Sequence of chain 2.E:
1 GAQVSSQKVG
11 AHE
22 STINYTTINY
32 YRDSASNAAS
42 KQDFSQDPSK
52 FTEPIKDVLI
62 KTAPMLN

Binding-site contacts:
Ligand atom C contacts residue ALA2 of chain 2.E at 3.3 Å (hydrophobic).
Ligand atom CB contacts residue VAL4 of chain 2.E at 4.0 Å (hydrophobic).
Ligand atom OG1 contacts residue SER5 of chain 2.E at 2.9 Å (h-bond).
Ligand atom CA contacts residue VAL4 of chain 2.E at 3.7 Å (hydrophobic).
Ligand atom O contacts residue GLY1 of chain 2.E at 3.1 Å (h-bond).
Ligand atom O contacts residue MYR1 of chain 2.G at 3.6 Å.
Ligand atom CA contacts residue MYR1 of chain 2.G at 4.2 Å.
Ligand atom C contacts residue ALA2 of chain 2.E at 3.9 Å (hydrophobic).
Ligand atom N contacts residue VAL4 of chain 2.E at 4.1 Å.
Ligand atom C contacts residue VAL4 of chain 2.E at 4.1 Å (hydrophobic).
Ligand atom CG2 contacts residue GLN43 of chain 2.E at 3.8 Å.
Ligand atom CG2 contacts residue GLN3 of chain 2.E at 4.0 Å.
Ligand atom N contacts residue SER5 of chain 2.E at 4.2 Å.
Ligand atom OG1 contacts residue VAL4 of chain 2.E at 3.3 Å (h-bond).
Ligand atom C contacts residue SER6 of chain 2.E at 4.1 Å.
Ligand atom N contacts residue GLY1 of chain 2.E at 3.5 Å (h-bond).
Ligand atom O contacts residue ALA2 of chain 2.E at 3.0 Å (h-bond).
Ligand atom OG contacts residue VAL4 of chain 2.E at 3.7 Å.
Ligand atom OG1 contacts residue GLN3 of chain 2.E at 2.9 Å (h-bond).
Ligand atom O contacts residue SER6 of chain 2.E at 3.3 Å (h-bond).
Ligand atom O contacts residue VAL4 of chain 2.E at 2.7 Å (h-bond).
Ligand atom O contacts residue ALA2 of chain 2.E at 3.9 Å.
Ligand atom CB contacts residue ALA2 of chain 2.E at 4.0 Å (hydrophobic).
Ligand atom CB contacts residue VAL4 of chain 2.E at 4.0 Å (hydrophobic).
Ligand atom CA contacts residue GLY1 of chain 2.E at 3.6 Å.
Ligand atom N contacts residue VAL4 of chain 2.E at 2.8 Å (h-bond).
Ligand atom N contacts residue ALA2 of chain 2.E at 2.8 Å (h-bond).
Ligand atom C contacts residue SER5 of chain 2.E at 3.9 Å.
Ligand atom CB contacts residue GLN3 of chain 2.E at 3.2 Å.
Ligand atom O contacts residue SER5 of chain 2.E at 3.5 Å.
Ligand atom CB contacts residue GLN3 of chain 2.E at 4.0 Å.
Ligand atom O contacts residue GLN3 of chain 2.E at 3.5 Å (h-bond).
Ligand atom CA contacts residue GLN3 of chain 2.E at 4.1 Å.
Ligand atom C contacts residue GLN3 of chain 2.E at 3.7 Å.
Ligand atom C contacts residue VAL4 of chain 2.E at 3.5 Å (hydrophobic).
Ligand atom CB contacts residue SER5 of chain 2.E at 3.6 Å.
Ligand atom C contacts residue GLY1 of chain 2.E at 3.6 Å.
Ligand atom CA contacts residue VAL4 of chain 2.E at 3.2 Å (hydrophobic).
Ligand atom CB contacts residue GLN43 of chain 2.E at 4.1 Å.
Ligand atom CA contacts residue ALA2 of chain 2.E at 3.1 Å (hydrophobic).

This small molecule binds to this protein.
Small molecule (SMILES): C[C@@H](O)[C@@H](C=O)NC(=O)[C@H](CO)NC(=O)[C@H](CO)NC(=O)[C@H](CO)NC(=O)CN